Sequence of chain 3.A:
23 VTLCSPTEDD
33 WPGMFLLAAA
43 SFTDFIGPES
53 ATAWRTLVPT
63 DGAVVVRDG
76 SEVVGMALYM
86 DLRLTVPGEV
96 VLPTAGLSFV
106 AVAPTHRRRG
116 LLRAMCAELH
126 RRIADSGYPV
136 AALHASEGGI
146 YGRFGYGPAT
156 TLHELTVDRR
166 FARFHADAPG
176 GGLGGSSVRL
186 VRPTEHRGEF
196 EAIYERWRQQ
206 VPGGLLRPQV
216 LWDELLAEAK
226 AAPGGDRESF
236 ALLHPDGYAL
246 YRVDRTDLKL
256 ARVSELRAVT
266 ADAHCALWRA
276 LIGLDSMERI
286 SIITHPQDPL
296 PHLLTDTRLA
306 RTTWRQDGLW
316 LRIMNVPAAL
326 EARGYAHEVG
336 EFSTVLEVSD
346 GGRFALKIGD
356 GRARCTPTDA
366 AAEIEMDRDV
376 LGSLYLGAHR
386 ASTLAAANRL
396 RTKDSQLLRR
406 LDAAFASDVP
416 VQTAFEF

Binding-site contacts:
Ligand atom N01 contacts residue SER103 of chain 3.A at 2.8 Å (h-bond).
Ligand atom C13 contacts residue ASP46 of chain 3.A at 3.4 Å.
Ligand atom C06 contacts residue TRP56 of chain 3.A at 4.0 Å (hydrophobic).
Ligand atom C24 contacts residue LEU83 of chain 3.A at 3.8 Å (hydrophobic).
Ligand atom C02 contacts residue SER103 of chain 3.A at 3.8 Å.
Ligand atom C09 contacts residue PHE422 of chain 3.A at 3.3 Å (hydrophobic).
Ligand atom N11 contacts residue ASP46 of chain 3.A at 3.4 Å (salt-bridge).
Ligand atom C04 contacts residue TRP56 of chain 3.A at 3.8 Å (hydrophobic).
Ligand atom N03 contacts residue TRP56 of chain 3.A at 3.8 Å.
Ligand atom C22 contacts residue PHE104 of chain 3.A at 3.5 Å (hydrophobic).
Ligand atom C23 contacts residue PHE104 of chain 3.A at 3.8 Å (hydrophobic).
Ligand atom C10 contacts residue PHE422 of chain 3.A at 3.7 Å (hydrophobic).
Ligand atom C12 contacts residue ASP46 of chain 3.A at 4.0 Å.
Ligand atom S05 contacts residue ILE48 of chain 3.A at 4.0 Å.
Ligand atom S19 contacts residue PHE104 of chain 3.A at 3.7 Å.
Ligand atom C25 contacts residue LEU83 of chain 3.A at 4.0 Å (hydrophobic).
Ligand atom S19 contacts residue ALA53 of chain 3.A at 3.9 Å.
Ligand atom N08 contacts residue GLU421 of chain 3.A at 3.7 Å.
Ligand atom O16 contacts residue GLU421 of chain 3.A at 3.3 Å.
Ligand atom N01 contacts residue MET85 of chain 3.A at 3.5 Å.
Ligand atom N17 contacts residue ILE48 of chain 3.A at 4.0 Å.
Ligand atom C25 contacts residue PHE104 of chain 3.A at 4.0 Å (hydrophobic).
Ligand atom C14 contacts residue ASP46 of chain 3.A at 3.3 Å.
Ligand atom C15 contacts residue PHE104 of chain 3.A at 3.9 Å (hydrophobic).
Ligand atom C02 contacts residue TRP56 of chain 3.A at 3.7 Å (hydrophobic).
Ligand atom N01 contacts residue TRP56 of chain 3.A at 3.7 Å.
Ligand atom C15 contacts residue PHE44 of chain 3.A at 4.0 Å (hydrophobic).
Ligand atom C02 contacts residue PHE422 of chain 3.A at 3.7 Å (hydrophobic).
Ligand atom C07 contacts residue GLU421 of chain 3.A at 3.9 Å.
Ligand atom C06 contacts residue GLU421 of chain 3.A at 3.8 Å.
Ligand atom C22 contacts residue TRP56 of chain 3.A at 3.8 Å (hydrophobic).
Ligand atom C12 contacts residue PHE44 of chain 3.A at 3.5 Å (hydrophobic).
Ligand atom C21 contacts residue PHE104 of chain 3.A at 3.7 Å (hydrophobic).
Ligand atom N01 contacts residue PHE422 of chain 3.A at 2.9 Å (h-bond).
Ligand atom C18 contacts residue TRP56 of chain 3.A at 3.8 Å (hydrophobic).
Ligand atom N03 contacts residue PHE422 of chain 3.A at 3.6 Å.
Ligand atom C21 contacts residue TRP56 of chain 3.A at 3.6 Å (hydrophobic).
Ligand atom N08 contacts residue ASP46 of chain 3.A at 4.0 Å.
Ligand atom N17 contacts residue TRP56 of chain 3.A at 3.8 Å.
Ligand atom C20 contacts residue TRP56 of chain 3.A at 3.7 Å (hydrophobic).

A small-molecule ligand and the protein it binds are described below.
Small molecule (SMILES): CCN(CC)CCNC(=O)CSc1nc(N)c2c3c(sc2n1)CCC3